Sequence of chain 1.B:
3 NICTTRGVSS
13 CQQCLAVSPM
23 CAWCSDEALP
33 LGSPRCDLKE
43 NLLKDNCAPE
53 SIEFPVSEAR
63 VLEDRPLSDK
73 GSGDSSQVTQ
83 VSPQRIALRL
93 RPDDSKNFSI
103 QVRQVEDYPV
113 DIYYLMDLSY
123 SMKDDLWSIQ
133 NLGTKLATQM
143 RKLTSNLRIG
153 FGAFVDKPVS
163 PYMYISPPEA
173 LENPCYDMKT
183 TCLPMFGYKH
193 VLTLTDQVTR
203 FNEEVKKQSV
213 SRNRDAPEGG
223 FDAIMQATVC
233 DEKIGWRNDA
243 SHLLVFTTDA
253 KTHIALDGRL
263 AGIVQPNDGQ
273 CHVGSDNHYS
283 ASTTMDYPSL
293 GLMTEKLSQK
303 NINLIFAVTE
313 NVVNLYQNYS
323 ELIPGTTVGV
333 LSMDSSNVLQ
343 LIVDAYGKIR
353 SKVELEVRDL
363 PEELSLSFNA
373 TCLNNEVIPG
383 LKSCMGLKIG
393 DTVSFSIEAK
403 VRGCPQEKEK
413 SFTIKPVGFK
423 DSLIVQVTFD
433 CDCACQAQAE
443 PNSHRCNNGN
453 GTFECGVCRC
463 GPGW

The protein below binds the small molecule below.
Small molecule (SMILES): CC(C)[C@@H]1NC(=O)[C@@H](Cc2ccccc2)NC(=O)[C@H](CC(=O)O)NC(=O)CNC(=O)[C@H](CCCN=C(N)N)NC1=O

Sequence of chain 1.A:
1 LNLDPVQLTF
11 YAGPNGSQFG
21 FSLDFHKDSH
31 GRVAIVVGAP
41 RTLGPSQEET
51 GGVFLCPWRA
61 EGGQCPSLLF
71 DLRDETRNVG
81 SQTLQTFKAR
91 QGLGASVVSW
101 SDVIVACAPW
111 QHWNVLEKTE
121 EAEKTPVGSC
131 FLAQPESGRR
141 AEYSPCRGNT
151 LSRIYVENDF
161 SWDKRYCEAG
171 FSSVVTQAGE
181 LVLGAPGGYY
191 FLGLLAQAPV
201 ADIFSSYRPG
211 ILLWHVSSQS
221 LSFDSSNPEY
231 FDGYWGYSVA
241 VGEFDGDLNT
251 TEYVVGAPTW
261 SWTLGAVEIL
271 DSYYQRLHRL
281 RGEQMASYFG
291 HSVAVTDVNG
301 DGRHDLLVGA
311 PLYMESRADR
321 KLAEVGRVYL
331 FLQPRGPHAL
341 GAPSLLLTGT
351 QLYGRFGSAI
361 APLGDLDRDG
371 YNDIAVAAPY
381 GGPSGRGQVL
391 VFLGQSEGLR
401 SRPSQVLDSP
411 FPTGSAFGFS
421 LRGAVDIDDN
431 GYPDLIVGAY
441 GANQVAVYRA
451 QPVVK

Binding-site contacts:
Ligand atom NH2 contacts residue PHE160 of chain 1.A at 3.4 Å (h-bond).
Ligand atom CB contacts residue ASN215 of chain 1.B at 3.2 Å.
Ligand atom OD2 contacts residue SER121 of chain 1.B at 3.1 Å.
Ligand atom CA contacts residue TYR190 of chain 1.A at 3.9 Å (hydrophobic).
Ligand atom CG contacts residue TYR122 of chain 1.B at 3.5 Å (hydrophobic).
Ligand atom OD1 contacts residue ARG214 of chain 1.B at 3.5 Å.
Ligand atom NH2 contacts residue TYR190 of chain 1.A at 3.9 Å.
Ligand atom N contacts residue ARG216 of chain 1.B at 3.3 Å (salt-bridge).
Ligand atom O contacts residue ALA218 of chain 1.B at 3.6 Å.
Ligand atom CB contacts residue GLU220 of chain 1.B at 3.7 Å.
Ligand atom CB contacts residue PHE160 of chain 1.A at 3.5 Å (hydrophobic).
Ligand atom C contacts residue ALA218 of chain 1.B at 3.6 Å (hydrophobic).
Ligand atom OD1 contacts residue ASN215 of chain 1.B at 3.0 Å (h-bond).
Ligand atom OD2 contacts residue SER123 of chain 1.B at 2.7 Å (h-bond).
Ligand atom O contacts residue TYR190 of chain 1.A at 3.5 Å (h-bond).
Ligand atom CA contacts residue ARG216 of chain 1.B at 3.5 Å.
Ligand atom OD1 contacts residue SER121 of chain 1.B at 3.5 Å.
Ligand atom CD1 contacts residue TYR122 of chain 1.B at 3.8 Å (hydrophobic).
Ligand atom CZ contacts residue ASP159 of chain 1.A at 4.0 Å.
Ligand atom CG contacts residue ASN215 of chain 1.B at 3.4 Å.
Ligand atom CG contacts residue MN1 of chain 1.DA at 3.2 Å.
Ligand atom N contacts residue ASP217 of chain 1.B at 3.8 Å.
Ligand atom OD1 contacts residue TYR122 of chain 1.B at 3.1 Å (h-bond).
Ligand atom NH1 contacts residue PHE160 of chain 1.A at 3.2 Å (h-bond).
Ligand atom CA contacts residue ALA218 of chain 1.B at 3.5 Å (hydrophobic).
Ligand atom OD2 contacts residue TYR122 of chain 1.B at 3.2 Å (h-bond).
Ligand atom NE contacts residue TYR190 of chain 1.A at 3.8 Å.
Ligand atom CZ contacts residue PHE160 of chain 1.A at 3.5 Å (hydrophobic).
Ligand atom C contacts residue ARG216 of chain 1.B at 3.9 Å.
Ligand atom CG contacts residue PHE160 of chain 1.A at 3.8 Å (hydrophobic).
Ligand atom NH1 contacts residue ASP159 of chain 1.A at 2.8 Å (salt-bridge).
Ligand atom OD2 contacts residue GLU220 of chain 1.B at 3.5 Å (salt-bridge).
Ligand atom CG contacts residue SER123 of chain 1.B at 4.0 Å.
Ligand atom CA contacts residue MN1 of chain 1.DA at 3.9 Å.
Ligand atom CG contacts residue TYR190 of chain 1.A at 3.8 Å (hydrophobic).
Ligand atom CB contacts residue MN1 of chain 1.DA at 3.7 Å.
Ligand atom N contacts residue ALA218 of chain 1.B at 3.7 Å.
Ligand atom OD2 contacts residue MN1 of chain 1.DA at 2.4 Å.
Ligand atom CG contacts residue SER121 of chain 1.B at 3.5 Å.
Ligand atom CG contacts residue GLU220 of chain 1.B at 3.6 Å.